Binding-site contacts:
Ligand atom C6 contacts residue CYS391 of chain 1.A at 3.9 Å (hydrophobic).
Ligand atom C1 contacts residue GLU337 of chain 1.A at 3.1 Å.
Ligand atom C5 contacts residue TYR314 of chain 1.A at 3.7 Å (hydrophobic).
Ligand atom C1 contacts residue GLU236 of chain 1.A at 3.1 Å.
Ligand atom C5 contacts residue SER339 of chain 1.A at 3.9 Å.
Ligand atom O2 contacts residue TRP177 of chain 1.A at 3.8 Å.
Ligand atom C5 contacts residue GLU337 of chain 1.A at 3.3 Å.
Ligand atom O3 contacts residue ASP129 of chain 1.A at 2.6 Å (salt-bridge).
Ligand atom C1 contacts residue TYR314 of chain 1.A at 3.7 Å (hydrophobic).
Ligand atom C3 contacts residue TRP375 of chain 1.A at 3.8 Å (hydrophobic).
Ligand atom O6 contacts residue CYS391 of chain 1.A at 3.9 Å.
Ligand atom O2 contacts residue GLU337 of chain 1.A at 3.0 Å (salt-bridge).
Ligand atom O4 contacts residue PHE130 of chain 1.A at 3.6 Å.
Ligand atom C4 contacts residue ASP129 of chain 1.A at 3.3 Å.
Ligand atom C5 contacts residue BGC1 of chain 1.E at 3.6 Å.
Ligand atom O3 contacts residue TRP375 of chain 1.A at 3.9 Å.
Ligand atom C2 contacts residue GLU337 of chain 1.A at 3.4 Å.
Ligand atom C3 contacts residue ASN242 of chain 1.A at 3.9 Å.
Ligand atom C5 contacts residue TRP375 of chain 1.A at 3.9 Å (hydrophobic).
Ligand atom C2 contacts residue GLU236 of chain 1.A at 3.4 Å.
Ligand atom C2 contacts residue ASN242 of chain 1.A at 3.8 Å.
Ligand atom C4 contacts residue GLU337 of chain 1.A at 4.0 Å.
Ligand atom O3 contacts residue ASN242 of chain 1.A at 3.0 Å (h-bond).
Ligand atom O4 contacts residue TRP375 of chain 1.A at 3.0 Å (h-bond).
Ligand atom O6 contacts residue BGC1 of chain 1.E at 1.3 Å.
Ligand atom C2 contacts residue ASN235 of chain 1.A at 3.9 Å.
Ligand atom O3 contacts residue TRP177 of chain 1.A at 2.9 Å (h-bond).
Ligand atom O4 contacts residue ASP129 of chain 1.A at 2.5 Å (salt-bridge).
Ligand atom C6 contacts residue BGC1 of chain 1.E at 2.3 Å.
Ligand atom C4 contacts residue TRP375 of chain 1.A at 3.8 Å (hydrophobic).
Ligand atom N5 contacts residue GLU337 of chain 1.A at 3.1 Å (salt-bridge).
Ligand atom N5 contacts residue BGC1 of chain 1.E at 4.0 Å.
Ligand atom C3 contacts residue GLU337 of chain 1.A at 3.4 Å.
Ligand atom O2 contacts residue ASN235 of chain 1.A at 2.8 Å (h-bond).
Ligand atom C6 contacts residue CYS394 of chain 1.A at 3.7 Å (hydrophobic).
Ligand atom N5 contacts residue TYR314 of chain 1.A at 3.3 Å.
Ligand atom O4 contacts residue CYS391 of chain 1.A at 3.5 Å.
Ligand atom O2 contacts residue GLU236 of chain 1.A at 3.3 Å.
Ligand atom C6 contacts residue SER339 of chain 1.A at 3.8 Å.
Ligand atom C3 contacts residue ASP129 of chain 1.A at 3.6 Å.

This protein binds this small molecule.
Small molecule (SMILES): OC[C@H]1NC[C@H](O)[C@@H](O)[C@@H]1O

Sequence of chain 1.A:
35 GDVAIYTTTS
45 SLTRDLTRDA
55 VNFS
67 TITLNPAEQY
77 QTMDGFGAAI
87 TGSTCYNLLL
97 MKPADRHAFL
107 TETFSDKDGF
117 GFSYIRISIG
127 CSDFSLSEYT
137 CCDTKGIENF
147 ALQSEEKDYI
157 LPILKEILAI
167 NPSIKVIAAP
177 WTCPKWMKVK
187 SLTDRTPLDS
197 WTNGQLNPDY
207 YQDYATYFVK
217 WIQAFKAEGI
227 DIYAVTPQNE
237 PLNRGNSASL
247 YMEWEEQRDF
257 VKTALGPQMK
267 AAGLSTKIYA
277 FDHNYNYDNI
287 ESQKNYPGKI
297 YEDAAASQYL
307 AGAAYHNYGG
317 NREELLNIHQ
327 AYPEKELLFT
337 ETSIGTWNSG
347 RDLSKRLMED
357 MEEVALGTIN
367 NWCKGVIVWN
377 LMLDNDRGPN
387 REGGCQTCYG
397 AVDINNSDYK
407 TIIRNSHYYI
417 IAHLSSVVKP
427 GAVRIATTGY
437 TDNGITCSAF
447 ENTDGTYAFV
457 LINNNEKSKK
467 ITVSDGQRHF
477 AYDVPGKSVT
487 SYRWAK